This protein binds this small molecule.
Small molecule (SMILES): CC(=O)N[C@@H]1[C@@H](O)[C@H](O)[C@@H](CO)O[C@H]1O

Binding-site contacts:
Ligand atom C8 contacts residue ASN72 of chain 1.A at 3.4 Å.
Ligand atom O5 contacts residue ASN73 of chain 1.A at 2.4 Å (h-bond).
Ligand atom C4 contacts residue ASN73 of chain 1.A at 4.2 Å.
Ligand atom C3 contacts residue ASN73 of chain 1.A at 3.8 Å.
Ligand atom C7 contacts residue ASN73 of chain 1.A at 3.5 Å.
Ligand atom C5 contacts residue ASN73 of chain 1.A at 3.7 Å.
Ligand atom O7 contacts residue ASN73 of chain 1.A at 3.7 Å.
Ligand atom C1 contacts residue ASN73 of chain 1.A at 1.4 Å.
Ligand atom N2 contacts residue ASN73 of chain 1.A at 2.9 Å (h-bond).
Ligand atom C7 contacts residue ASN72 of chain 1.A at 4.5 Å.
Ligand atom C2 contacts residue ASN73 of chain 1.A at 2.4 Å.

Sequence of chain 1.A:
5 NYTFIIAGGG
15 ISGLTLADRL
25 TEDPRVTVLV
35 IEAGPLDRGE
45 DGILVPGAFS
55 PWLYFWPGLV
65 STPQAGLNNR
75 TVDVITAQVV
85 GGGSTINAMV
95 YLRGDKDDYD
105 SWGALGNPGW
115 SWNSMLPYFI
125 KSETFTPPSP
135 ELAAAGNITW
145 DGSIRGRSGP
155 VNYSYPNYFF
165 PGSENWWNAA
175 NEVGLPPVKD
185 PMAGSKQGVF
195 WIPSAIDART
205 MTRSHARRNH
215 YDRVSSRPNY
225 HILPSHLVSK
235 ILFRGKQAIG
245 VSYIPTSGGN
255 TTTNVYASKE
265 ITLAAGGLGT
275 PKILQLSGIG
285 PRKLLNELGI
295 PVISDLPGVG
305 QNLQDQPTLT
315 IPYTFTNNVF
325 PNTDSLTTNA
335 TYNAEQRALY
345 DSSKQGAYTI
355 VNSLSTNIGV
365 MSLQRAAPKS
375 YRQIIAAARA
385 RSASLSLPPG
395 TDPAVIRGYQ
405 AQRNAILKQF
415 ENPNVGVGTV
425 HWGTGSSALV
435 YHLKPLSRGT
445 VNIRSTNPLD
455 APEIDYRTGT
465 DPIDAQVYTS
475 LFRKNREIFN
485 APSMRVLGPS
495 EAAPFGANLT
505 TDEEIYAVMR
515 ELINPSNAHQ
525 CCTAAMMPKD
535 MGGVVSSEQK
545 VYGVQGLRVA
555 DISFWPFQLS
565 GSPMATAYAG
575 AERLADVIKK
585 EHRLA